Sequence of chain 1.A:
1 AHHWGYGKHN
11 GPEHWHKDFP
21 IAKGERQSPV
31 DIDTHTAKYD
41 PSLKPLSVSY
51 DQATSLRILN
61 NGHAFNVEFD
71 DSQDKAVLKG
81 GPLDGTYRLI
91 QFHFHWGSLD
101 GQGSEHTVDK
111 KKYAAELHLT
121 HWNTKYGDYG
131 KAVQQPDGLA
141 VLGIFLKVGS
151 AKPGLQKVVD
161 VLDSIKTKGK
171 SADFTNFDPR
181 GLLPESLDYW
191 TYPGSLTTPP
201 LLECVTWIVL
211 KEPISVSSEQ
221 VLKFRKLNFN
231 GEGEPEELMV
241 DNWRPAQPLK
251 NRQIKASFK

This small molecule binds to this protein.
Small molecule (SMILES): NS(=O)(=O)c1nc2ccccc2s1

Binding-site contacts:
Ligand atom S contacts residue HIS93 of chain 1.A at 3.9 Å.
Ligand atom C4 contacts residue PRO199 of chain 1.A at 3.9 Å (hydrophobic).
Ligand atom O1 contacts residue TRP207 of chain 1.A at 3.5 Å.
Ligand atom C7 contacts residue GLN91 of chain 1.A at 4.1 Å.
Ligand atom O1 contacts residue THR197 of chain 1.A at 3.0 Å (h-bond).
Ligand atom N3 contacts residue THR197 of chain 1.A at 3.9 Å.
Ligand atom N contacts residue THR197 of chain 1.A at 2.8 Å (h-bond).
Ligand atom S1 contacts residue GLN91 of chain 1.A at 3.9 Å.
Ligand atom N contacts residue ZN1 of chain 1.D at 2.0 Å.
Ligand atom C7 contacts residue TYR129 of chain 1.A at 3.2 Å (hydrophobic).
Ligand atom C9 contacts residue LEU196 of chain 1.A at 3.8 Å (hydrophobic).
Ligand atom S contacts residue THR197 of chain 1.A at 3.8 Å.
Ligand atom O2 contacts residue HIS93 of chain 1.A at 3.3 Å.
Ligand atom O1 contacts residue ZN1 of chain 1.D at 4.1 Å.
Ligand atom N contacts residue HIS95 of chain 1.A at 3.3 Å (h-bond).
Ligand atom O2 contacts residue ZN1 of chain 1.D at 3.0 Å.
Ligand atom C5 contacts residue PRO199 of chain 1.A at 3.9 Å (hydrophobic).
Ligand atom O2 contacts residue THR120 of chain 1.A at 3.8 Å.
Ligand atom S1 contacts residue THR120 of chain 1.A at 3.8 Å.
Ligand atom C5 contacts residue PRO200 of chain 1.A at 4.0 Å (hydrophobic).
Ligand atom S1 contacts residue HIS93 of chain 1.A at 3.8 Å.
Ligand atom C8 contacts residue LEU196 of chain 1.A at 4.0 Å (hydrophobic).
Ligand atom C6 contacts residue TYR129 of chain 1.A at 3.4 Å (hydrophobic).
Ligand atom S contacts residue HIS118 of chain 1.A at 4.0 Å.
Ligand atom O1 contacts residue SER195 of chain 1.A at 4.0 Å.
Ligand atom N contacts residue HIS118 of chain 1.A at 3.4 Å (h-bond).
Ligand atom C4 contacts residue THR198 of chain 1.A at 3.1 Å.
Ligand atom C5 contacts residue THR198 of chain 1.A at 4.0 Å.
Ligand atom C5 contacts residue LEU196 of chain 1.A at 4.0 Å (hydrophobic).
Ligand atom C2 contacts residue LEU196 of chain 1.A at 3.9 Å (hydrophobic).
Ligand atom C9 contacts residue THR198 of chain 1.A at 3.4 Å.
Ligand atom O2 contacts residue VAL141 of chain 1.A at 3.8 Å.
Ligand atom C8 contacts residue TYR129 of chain 1.A at 4.0 Å (hydrophobic).
Ligand atom C4 contacts residue LEU196 of chain 1.A at 3.7 Å (hydrophobic).
Ligand atom O1 contacts residue LEU196 of chain 1.A at 3.4 Å.
Ligand atom N3 contacts residue LEU196 of chain 1.A at 3.6 Å.
Ligand atom N contacts residue HIS93 of chain 1.A at 3.3 Å (h-bond).
Ligand atom S contacts residue ZN1 of chain 1.D at 3.1 Å.
Ligand atom O2 contacts residue HIS118 of chain 1.A at 3.5 Å (h-bond).
Ligand atom N3 contacts residue THR198 of chain 1.A at 3.3 Å (h-bond).